Binding-site contacts:
Ligand atom N2 contacts residue ASN122 of chain 1.M at 2.9 Å (h-bond).
Ligand atom O5 contacts residue ASN122 of chain 1.M at 2.3 Å (h-bond).
Ligand atom C5 contacts residue ASN122 of chain 1.M at 3.6 Å.
Ligand atom C2 contacts residue ASN122 of chain 1.M at 2.5 Å.
Ligand atom C7 contacts residue PHE121 of chain 1.M at 4.3 Å (hydrophobic).
Ligand atom C8 contacts residue GLN100 of chain 1.M at 3.8 Å.
Ligand atom C3 contacts residue ASN122 of chain 1.M at 3.8 Å.
Ligand atom C4 contacts residue ASN122 of chain 1.M at 4.2 Å.
Ligand atom O7 contacts residue THR98 of chain 1.M at 4.0 Å.
Ligand atom C8 contacts residue PHE121 of chain 1.M at 3.7 Å (hydrophobic).
Ligand atom O7 contacts residue ASN122 of chain 1.M at 3.2 Å (h-bond).
Ligand atom C7 contacts residue ASN122 of chain 1.M at 3.3 Å.
Ligand atom O7 contacts residue PHE121 of chain 1.M at 4.5 Å.
Ligand atom O3 contacts residue GLN100 of chain 1.M at 4.2 Å.
Ligand atom C7 contacts residue GLN100 of chain 1.M at 4.3 Å.
Ligand atom C1 contacts residue ASN122 of chain 1.M at 1.4 Å.
Ligand atom C8 contacts residue ASN122 of chain 1.M at 4.5 Å.
Ligand atom C8 contacts residue SER120 of chain 1.M at 3.2 Å.

Sequence of chain 1.M:
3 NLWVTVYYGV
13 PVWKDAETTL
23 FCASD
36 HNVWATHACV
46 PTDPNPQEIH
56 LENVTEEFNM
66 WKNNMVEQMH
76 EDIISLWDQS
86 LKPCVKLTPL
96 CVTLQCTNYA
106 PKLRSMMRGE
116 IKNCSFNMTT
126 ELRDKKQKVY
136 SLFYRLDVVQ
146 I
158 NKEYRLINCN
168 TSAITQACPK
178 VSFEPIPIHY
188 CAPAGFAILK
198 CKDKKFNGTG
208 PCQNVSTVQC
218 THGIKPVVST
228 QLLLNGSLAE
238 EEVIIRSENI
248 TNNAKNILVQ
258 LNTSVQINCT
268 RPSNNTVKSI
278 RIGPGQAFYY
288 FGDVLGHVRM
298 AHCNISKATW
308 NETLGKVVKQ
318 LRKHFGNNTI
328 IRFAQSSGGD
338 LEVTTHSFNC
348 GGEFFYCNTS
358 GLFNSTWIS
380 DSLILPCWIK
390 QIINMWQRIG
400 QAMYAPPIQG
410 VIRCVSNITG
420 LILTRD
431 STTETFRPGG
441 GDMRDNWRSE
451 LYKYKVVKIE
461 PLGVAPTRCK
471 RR

This small molecule binds to this protein.
Small molecule (SMILES): CC(=O)N[C@@H]1[C@@H](O)[C@H](O)[C@@H](CO)O[C@H]1O